The small molecule below binds the protein below.
Small molecule (SMILES): OC[C@H]1O[C@H](O)[C@H](O)[C@@H](O)[C@H]1O

Sequence of chain 1.A:
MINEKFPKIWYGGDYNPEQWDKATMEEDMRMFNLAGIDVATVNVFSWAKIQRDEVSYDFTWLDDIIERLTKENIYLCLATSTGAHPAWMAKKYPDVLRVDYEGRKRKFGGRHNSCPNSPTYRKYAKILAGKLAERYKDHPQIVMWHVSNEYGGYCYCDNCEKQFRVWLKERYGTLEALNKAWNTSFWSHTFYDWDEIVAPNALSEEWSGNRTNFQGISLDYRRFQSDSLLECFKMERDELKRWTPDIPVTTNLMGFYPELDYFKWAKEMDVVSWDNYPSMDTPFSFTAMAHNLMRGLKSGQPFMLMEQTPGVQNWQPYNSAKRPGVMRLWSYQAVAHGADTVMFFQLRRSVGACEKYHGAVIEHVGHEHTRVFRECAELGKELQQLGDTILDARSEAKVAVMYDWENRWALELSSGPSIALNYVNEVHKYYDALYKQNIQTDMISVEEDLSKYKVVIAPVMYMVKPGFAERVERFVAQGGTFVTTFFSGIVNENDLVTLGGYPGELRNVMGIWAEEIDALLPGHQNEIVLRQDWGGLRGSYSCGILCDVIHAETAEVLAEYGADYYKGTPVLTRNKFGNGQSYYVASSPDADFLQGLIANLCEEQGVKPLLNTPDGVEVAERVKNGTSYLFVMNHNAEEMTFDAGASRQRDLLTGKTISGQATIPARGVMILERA

Binding-site contacts:
Ligand atom O2 contacts residue GLU307 of chain 1.A at 2.8 Å (salt-bridge).
Ligand atom C6 contacts residue HIS358 of chain 1.A at 3.5 Å.
Ligand atom O4 contacts residue ARG111 of chain 1.A at 2.7 Å (salt-bridge).
Ligand atom C6 contacts residue GLU355 of chain 1.A at 3.2 Å.
Ligand atom O3 contacts residue ARG111 of chain 1.A at 3.2 Å (salt-bridge).
Ligand atom O2 contacts residue ASN252 of chain 1.A at 3.7 Å.
Ligand atom O3 contacts residue PHE45 of chain 1.A at 3.9 Å.
Ligand atom O3 contacts residue ASN149 of chain 1.A at 3.8 Å.
Ligand atom O4 contacts residue GLU355 of chain 1.A at 2.5 Å (salt-bridge).
Ligand atom O5 contacts residue ARG111 of chain 1.A at 3.9 Å.
Ligand atom O1 contacts residue GLU150 of chain 1.A at 3.2 Å (salt-bridge).
Ligand atom O2 contacts residue GLU150 of chain 1.A at 3.4 Å.
Ligand atom C4 contacts residue ARG111 of chain 1.A at 4.0 Å.
Ligand atom C2 contacts residue ARG111 of chain 1.A at 3.8 Å.
Ligand atom O5 contacts residue GLU307 of chain 1.A at 4.1 Å.
Ligand atom O2 contacts residue ASP275 of chain 1.A at 3.6 Å.
Ligand atom O6 contacts residue TRP315 of chain 1.A at 3.6 Å.
Ligand atom C3 contacts residue ARG111 of chain 1.A at 3.8 Å.
Ligand atom C2 contacts residue GLU307 of chain 1.A at 3.5 Å.
Ligand atom C3 contacts residue PHE345 of chain 1.A at 3.8 Å (hydrophobic).
Ligand atom C2 contacts residue GLU150 of chain 1.A at 3.8 Å.
Ligand atom O1 contacts residue GLU307 of chain 1.A at 2.5 Å (salt-bridge).
Ligand atom O6 contacts residue GLN313 of chain 1.A at 3.2 Å (h-bond).
Ligand atom C6 contacts residue TRP315 of chain 1.A at 3.6 Å (hydrophobic).
Ligand atom O2 contacts residue ASN149 of chain 1.A at 3.1 Å (h-bond).
Ligand atom O6 contacts residue HIS358 of chain 1.A at 2.9 Å (h-bond).
Ligand atom C2 contacts residue ASN149 of chain 1.A at 3.9 Å.
Ligand atom C3 contacts residue GLU307 of chain 1.A at 3.2 Å.
Ligand atom C1 contacts residue GLU150 of chain 1.A at 3.3 Å.
Ligand atom C4 contacts residue GLU307 of chain 1.A at 4.0 Å.
Ligand atom C5 contacts residue GLU307 of chain 1.A at 3.7 Å.
Ligand atom C5 contacts residue GLU355 of chain 1.A at 3.9 Å.
Ligand atom O1 contacts residue ASP275 of chain 1.A at 3.6 Å (salt-bridge).
Ligand atom O1 contacts residue TYR277 of chain 1.A at 3.1 Å.
Ligand atom O6 contacts residue TYR277 of chain 1.A at 3.4 Å.
Ligand atom O3 contacts residue PHE345 of chain 1.A at 3.6 Å.
Ligand atom C4 contacts residue PHE345 of chain 1.A at 3.9 Å (hydrophobic).
Ligand atom C4 contacts residue GLU355 of chain 1.A at 3.4 Å.
Ligand atom C5 contacts residue TYR277 of chain 1.A at 3.6 Å (hydrophobic).
Ligand atom C1 contacts residue GLU307 of chain 1.A at 3.4 Å.